Sequence of chain 1.B:
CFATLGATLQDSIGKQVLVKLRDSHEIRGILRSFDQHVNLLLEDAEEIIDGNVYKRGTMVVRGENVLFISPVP

Binding-site contacts:
Ligand atom C5' contacts residue PHE41 of chain 1.A at 4.0 Å (hydrophobic).
Ligand atom C3' contacts residue URI1 of chain 2.Y at 3.6 Å.
Ligand atom N1 contacts residue GLY13 of chain 1.A at 4.2 Å.
Ligand atom C6 contacts residue LEU16 of chain 1.A at 4.2 Å (hydrophobic).
Ligand atom O5' contacts residue ALA10 of chain 2.G at 3.7 Å.
Ligand atom C5' contacts residue GLN43 of chain 1.A at 3.9 Å.
Ligand atom O4 contacts residue VAL45 of chain 1.A at 3.3 Å.
Ligand atom N3 contacts residue GLN43 of chain 1.A at 4.2 Å.
Ligand atom C4 contacts residue LEU12 of chain 1.A at 4.4 Å (hydrophobic).
Ligand atom O5' contacts residue PHE41 of chain 1.A at 3.9 Å.
Ligand atom O5' contacts residue GLN17 of chain 1.A at 4.2 Å.
Ligand atom O2' contacts residue GLY13 of chain 1.A at 3.7 Å.
Ligand atom N3 contacts residue ASN46 of chain 1.B at 3.9 Å.
Ligand atom C6 contacts residue LEU12 of chain 1.A at 4.3 Å (hydrophobic).
Ligand atom O3' contacts residue URI1 of chain 2.Y at 3.1 Å (h-bond).
Ligand atom O2 contacts residue URI1 of chain 2.Y at 4.3 Å.
Ligand atom C5 contacts residue VAL45 of chain 1.A at 4.2 Å (hydrophobic).
Ligand atom C4 contacts residue VAL45 of chain 1.A at 3.8 Å (hydrophobic).
Ligand atom O4' contacts residue URI1 of chain 2.Y at 2.8 Å (h-bond).
Ligand atom C1' contacts residue URI1 of chain 2.Y at 3.1 Å.
Ligand atom C3' contacts residue GLY13 of chain 1.A at 3.6 Å.
Ligand atom C6 contacts residue GLY13 of chain 1.A at 3.5 Å.
Ligand atom C1' contacts residue GLY13 of chain 1.A at 4.2 Å.
Ligand atom N3 contacts residue ASP42 of chain 1.B at 4.2 Å.
Ligand atom C2 contacts residue GLN43 of chain 1.A at 4.3 Å.
Ligand atom C4' contacts residue URI1 of chain 2.Y at 3.2 Å.
Ligand atom O2 contacts residue ASP42 of chain 1.B at 4.0 Å.
Ligand atom O4' contacts residue GLN43 of chain 1.A at 3.8 Å.
Ligand atom C2' contacts residue GLY13 of chain 1.A at 3.1 Å.
Ligand atom O4 contacts residue LEU12 of chain 1.A at 4.3 Å.
Ligand atom O4 contacts residue ASN46 of chain 1.B at 4.1 Å.
Ligand atom C5 contacts residue GLY13 of chain 1.A at 4.2 Å.
Ligand atom C5 contacts residue LEU16 of chain 1.A at 3.7 Å (hydrophobic).
Ligand atom O2 contacts residue GLN43 of chain 2.G at 3.1 Å (h-bond).
Ligand atom C5 contacts residue LEU12 of chain 1.A at 4.3 Å (hydrophobic).
Ligand atom C2 contacts residue GLN43 of chain 2.G at 4.2 Å.
Ligand atom O3' contacts residue GLN17 of chain 1.A at 4.1 Å.
Ligand atom O3' contacts residue GLY13 of chain 2.G at 3.8 Å.
Ligand atom C2' contacts residue URI1 of chain 2.Y at 3.3 Å.
Ligand atom O2' contacts residue URI1 of chain 2.Y at 2.4 Å (h-bond).

The protein below binds the small molecule below.
Small molecule (SMILES): O=c1ccn([C@@H]2O[C@H](CO)[C@@H](O)[C@H]2O)c(=O)[nH]1

Sequence of chain 2.G:
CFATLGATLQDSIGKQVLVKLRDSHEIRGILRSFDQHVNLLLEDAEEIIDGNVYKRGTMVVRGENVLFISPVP

Sequence of chain 1.A:
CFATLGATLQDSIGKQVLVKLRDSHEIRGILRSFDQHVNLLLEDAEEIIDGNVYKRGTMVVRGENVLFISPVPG